The small molecule below binds the protein below.
Small molecule (SMILES): CC(C)(COP(=O)(O)OP(=O)(O)O)[C@@H](O)C(=O)NCCC(N)=O

Sequence of chain 1.E:
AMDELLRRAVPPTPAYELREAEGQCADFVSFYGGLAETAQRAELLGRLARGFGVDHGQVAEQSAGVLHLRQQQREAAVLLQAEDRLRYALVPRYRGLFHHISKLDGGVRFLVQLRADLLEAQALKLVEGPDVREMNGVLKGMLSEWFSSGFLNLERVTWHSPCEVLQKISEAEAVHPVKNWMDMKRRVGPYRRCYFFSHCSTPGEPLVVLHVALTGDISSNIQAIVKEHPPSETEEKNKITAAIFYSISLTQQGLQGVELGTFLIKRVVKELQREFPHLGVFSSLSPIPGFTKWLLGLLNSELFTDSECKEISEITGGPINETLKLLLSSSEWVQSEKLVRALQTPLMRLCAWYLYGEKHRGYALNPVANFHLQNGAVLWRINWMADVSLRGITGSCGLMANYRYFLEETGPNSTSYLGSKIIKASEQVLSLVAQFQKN

Binding-site contacts:
Ligand atom O26 contacts residue LEU258 of chain 1.E at 3.4 Å.
Ligand atom O23 contacts residue PHE387 of chain 1.E at 3.5 Å.
Ligand atom N36 contacts residue ILE256 of chain 1.E at 3.6 Å.
Ligand atom N41 contacts residue ILE256 of chain 1.E at 3.5 Å.
Ligand atom C28 contacts residue LEU258 of chain 1.E at 3.6 Å (hydrophobic).
Ligand atom C39 contacts residue SER294 of chain 1.E at 3.2 Å.
Ligand atom O21 contacts residue GLU267 of chain 1.E at 3.0 Å.
Ligand atom C30 contacts residue ILE256 of chain 1.E at 3.5 Å (hydrophobic).
Ligand atom O22 contacts residue LEU268 of chain 1.E at 3.7 Å.
Ligand atom O22 contacts residue GLU267 of chain 1.E at 2.9 Å (salt-bridge).
Ligand atom P20 contacts residue GLU267 of chain 1.E at 3.7 Å.
Ligand atom N41 contacts residue SER294 of chain 1.E at 3.8 Å.
Ligand atom O40 contacts residue HIS388 of chain 1.E at 2.9 Å (h-bond).
Ligand atom C39 contacts residue ILE256 of chain 1.E at 3.1 Å (hydrophobic).
Ligand atom O26 contacts residue GLY265 of chain 1.E at 3.8 Å.
Ligand atom O40 contacts residue ILE256 of chain 1.E at 3.2 Å.
Ligand atom O21 contacts residue PHE387 of chain 1.E at 3.8 Å.
Ligand atom C37 contacts residue ILE256 of chain 1.E at 3.8 Å (hydrophobic).
Ligand atom O25 contacts residue LEU268 of chain 1.E at 3.9 Å.
Ligand atom C30 contacts residue SER257 of chain 1.E at 3.9 Å.
Ligand atom O25 contacts residue GLY269 of chain 1.E at 3.5 Å (h-bond).
Ligand atom O19 contacts residue GLY265 of chain 1.E at 3.6 Å.
Ligand atom C38 contacts residue ILE256 of chain 1.E at 3.5 Å (hydrophobic).
Ligand atom C39 contacts residue HIS388 of chain 1.E at 3.7 Å.
Ligand atom O35 contacts residue PHE387 of chain 1.E at 3.4 Å.
Ligand atom O22 contacts residue VAL266 of chain 1.E at 3.1 Å (h-bond).
Ligand atom C31 contacts residue ILE256 of chain 1.E at 3.6 Å (hydrophobic).
Ligand atom P20 contacts residue GLY265 of chain 1.E at 4.0 Å.
Ligand atom N36 contacts residue VAL384 of chain 1.E at 3.9 Å.
Ligand atom O27 contacts residue LEU258 of chain 1.E at 3.6 Å.
Ligand atom C34 contacts residue VAL384 of chain 1.E at 4.0 Å (hydrophobic).
Ligand atom C38 contacts residue HIS388 of chain 1.E at 3.7 Å.
Ligand atom N41 contacts residue PRO295 of chain 1.E at 3.4 Å.
Ligand atom O21 contacts residue THR270 of chain 1.E at 3.9 Å.
Ligand atom O22 contacts residue GLN264 of chain 1.E at 4.0 Å.
Ligand atom O40 contacts residue SER294 of chain 1.E at 2.4 Å (h-bond).
Ligand atom O25 contacts residue LEU258 of chain 1.E at 3.3 Å.
Ligand atom O22 contacts residue GLY265 of chain 1.E at 3.1 Å (h-bond).
Ligand atom P24 contacts residue LEU258 of chain 1.E at 3.5 Å.
Ligand atom C37 contacts residue VAL384 of chain 1.E at 3.8 Å (hydrophobic).